Sequence of chain 2.A:
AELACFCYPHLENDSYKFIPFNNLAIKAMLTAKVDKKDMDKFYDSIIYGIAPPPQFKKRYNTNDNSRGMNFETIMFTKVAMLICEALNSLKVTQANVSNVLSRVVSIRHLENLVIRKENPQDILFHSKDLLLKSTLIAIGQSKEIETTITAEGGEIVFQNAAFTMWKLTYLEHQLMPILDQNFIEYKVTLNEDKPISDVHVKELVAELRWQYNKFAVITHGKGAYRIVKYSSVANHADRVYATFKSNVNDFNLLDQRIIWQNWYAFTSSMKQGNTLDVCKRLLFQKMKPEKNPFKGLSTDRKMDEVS

A small-molecule ligand and the protein it binds are described below.
Small molecule (SMILES): Nc1ncnc2c1ncn2[C@@H]1O[C@H](COP(=O)(O)OP(=O)(O)OP(O)(O)=S)[C@@H](O)[C@H]1O

Binding-site contacts:
Ligand atom O3G contacts residue LYS188 of chain 2.A at 3.2 Å (salt-bridge).
Ligand atom O3' contacts residue THR244 of chain 2.A at 2.7 Å (h-bond).
Ligand atom O3G contacts residue ARG227 of chain 2.A at 2.9 Å (salt-bridge).
Ligand atom C5' contacts residue ARG240 of chain 2.A at 3.4 Å.
Ligand atom C6 contacts residue ARG109 of chain 2.A at 4.2 Å.
Ligand atom C2' contacts residue ARG240 of chain 2.A at 4.0 Å.
Ligand atom PG contacts residue ARG227 of chain 2.A at 3.4 Å.
Ligand atom O5' contacts residue ARG240 of chain 2.A at 3.7 Å.
Ligand atom PA contacts residue HIS221 of chain 2.A at 4.2 Å.
Ligand atom N9 contacts residue ARG240 of chain 2.A at 3.9 Å.
Ligand atom O2G contacts residue HIS221 of chain 2.A at 4.3 Å.
Ligand atom O2G contacts residue LYS223 of chain 2.A at 3.6 Å.
Ligand atom N3 contacts residue ARG240 of chain 2.A at 3.8 Å.
Ligand atom O2A contacts residue SER107 of chain 2.A at 3.9 Å.
Ligand atom C2 contacts residue ARG109 of chain 2.A at 3.6 Å.
Ligand atom O1A contacts residue HIS221 of chain 2.A at 4.0 Å.
Ligand atom S1G contacts residue ARG227 of chain 2.A at 3.2 Å (salt-bridge).
Ligand atom O3B contacts residue HIS221 of chain 2.A at 3.0 Å (h-bond).
Ligand atom C3' contacts residue ARG240 of chain 2.A at 3.8 Å.
Ligand atom C4' contacts residue ARG240 of chain 2.A at 4.1 Å.
Ligand atom C4 contacts residue ARG240 of chain 2.A at 4.1 Å.
Ligand atom O5' contacts residue HIS221 of chain 2.A at 3.9 Å.
Ligand atom O3' contacts residue ARG240 of chain 2.A at 3.9 Å.
Ligand atom O3G contacts residue GLU153 of chain 2.A at 4.2 Å.
Ligand atom O2B contacts residue LYS223 of chain 2.A at 2.7 Å (salt-bridge).
Ligand atom N1 contacts residue ARG109 of chain 2.A at 3.3 Å (salt-bridge).
Ligand atom N6 contacts residue MET177 of chain 2.A at 4.3 Å.
Ligand atom C5' contacts residue HIS221 of chain 2.A at 3.9 Å.
Ligand atom O4' contacts residue ARG240 of chain 2.A at 4.1 Å.
Ligand atom C3' contacts residue THR244 of chain 2.A at 3.7 Å.
Ligand atom O1A contacts residue ARG227 of chain 2.A at 3.1 Å (salt-bridge).
Ligand atom PB contacts residue LYS223 of chain 2.A at 4.1 Å.
Ligand atom O2' contacts residue ARG240 of chain 2.A at 3.5 Å.
Ligand atom C1' contacts residue ARG240 of chain 2.A at 3.5 Å.
Ligand atom N6 contacts residue ARG109 of chain 2.A at 4.3 Å.
Ligand atom PG contacts residue HIS221 of chain 2.A at 4.0 Å.
Ligand atom O3A contacts residue HIS221 of chain 2.A at 3.5 Å (h-bond).
Ligand atom PB contacts residue HIS221 of chain 2.A at 3.9 Å.
Ligand atom O3B contacts residue ARG227 of chain 2.A at 3.9 Å.
Ligand atom S1G contacts residue HIS221 of chain 2.A at 4.0 Å.